The small molecule below binds the protein below.
Small molecule (SMILES): CC(C)C[C@H](NC(=O)[C@@H](NC(=O)[C@@H](N)CNC(=O)c1nnn[nH]1)C(C)C)C(=O)NC[C@](O)(CCc1ccccc1)C(=O)Nc1cccc(C(=O)O)c1

Sequence of chain 1.A:
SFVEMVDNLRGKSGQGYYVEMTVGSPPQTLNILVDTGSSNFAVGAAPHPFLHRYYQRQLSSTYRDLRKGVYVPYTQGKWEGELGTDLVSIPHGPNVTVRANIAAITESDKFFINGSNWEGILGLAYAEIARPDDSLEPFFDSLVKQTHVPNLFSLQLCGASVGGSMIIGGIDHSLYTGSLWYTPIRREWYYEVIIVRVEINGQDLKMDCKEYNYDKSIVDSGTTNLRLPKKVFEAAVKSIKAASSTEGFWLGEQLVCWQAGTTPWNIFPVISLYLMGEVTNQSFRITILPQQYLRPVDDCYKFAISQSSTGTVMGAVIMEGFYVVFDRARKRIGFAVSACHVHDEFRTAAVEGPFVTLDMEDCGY

Binding-site contacts:
Ligand atom O8 contacts residue TYR88 of chain 1.A at 2.5 Å (h-bond).
Ligand atom C5 contacts residue GLY54 of chain 1.A at 3.1 Å.
Ligand atom O7 contacts residue LYS95 of chain 1.A at 2.5 Å (salt-bridge).
Ligand atom C36 contacts residue TYR88 of chain 1.A at 3.1 Å (hydrophobic).
Ligand atom O2 contacts residue THR92 of chain 1.A at 3.1 Å (h-bond).
Ligand atom N3 contacts residue TYR218 of chain 1.A at 3.6 Å.
Ligand atom C36 contacts residue LYS95 of chain 1.A at 3.6 Å.
Ligand atom O8 contacts residue PRO90 of chain 1.A at 3.3 Å.
Ligand atom N7 contacts residue THR349 of chain 1.A at 3.2 Å (h-bond).
Ligand atom N8 contacts residue ASP248 of chain 1.A at 3.1 Å (salt-bridge).
Ligand atom O1 contacts residue ARG255 of chain 1.A at 3.4 Å (salt-bridge).
Ligand atom C11 contacts residue PRO90 of chain 1.A at 3.3 Å (hydrophobic).
Ligand atom O6 contacts residue ARG148 of chain 1.A at 3.2 Å (salt-bridge).
Ligand atom N5 contacts residue LYS244 of chain 1.A at 3.0 Å (salt-bridge).
Ligand atom C19 contacts residue ARG148 of chain 1.A at 3.6 Å.
Ligand atom O4 contacts residue ARG148 of chain 1.A at 2.7 Å (salt-bridge).
Ligand atom C10 contacts residue GLY54 of chain 1.A at 3.6 Å.
Ligand atom O7 contacts residue TYR88 of chain 1.A at 3.1 Å (h-bond).
Ligand atom C3 contacts residue PRO90 of chain 1.A at 3.4 Å (hydrophobic).
Ligand atom N8 contacts residue THR92 of chain 1.A at 3.0 Å (h-bond).
Ligand atom C18 contacts residue TYR91 of chain 1.A at 3.5 Å (hydrophobic).
Ligand atom N4 contacts residue LYS244 of chain 1.A at 3.6 Å.
Ligand atom O2 contacts residue TYR91 of chain 1.A at 3.3 Å.
Ligand atom C6 contacts residue ASP248 of chain 1.A at 3.6 Å.
Ligand atom O3 contacts residue TYR218 of chain 1.A at 2.7 Å (h-bond).
Ligand atom C6 contacts residue ILE246 of chain 1.A at 3.6 Å (hydrophobic).
Ligand atom N3 contacts residue ILE246 of chain 1.A at 3.6 Å.
Ligand atom C36 contacts residue PRO90 of chain 1.A at 3.5 Å (hydrophobic).
Ligand atom C11 contacts residue VAL89 of chain 1.A at 3.6 Å (hydrophobic).
Ligand atom C9 contacts residue SER55 of chain 1.A at 3.7 Å.
Ligand atom C4 contacts residue GLY54 of chain 1.A at 3.4 Å.
Ligand atom C6 contacts residue GLY54 of chain 1.A at 3.0 Å.
Ligand atom N2 contacts residue GLY54 of chain 1.A at 2.8 Å (h-bond).
Ligand atom N1 contacts residue PRO90 of chain 1.A at 2.9 Å (h-bond).
Ligand atom C10 contacts residue ILE146 of chain 1.A at 3.6 Å (hydrophobic).
Ligand atom N4 contacts residue TYR218 of chain 1.A at 3.4 Å (h-bond).
Ligand atom C2 contacts residue PRO90 of chain 1.A at 3.6 Å (hydrophobic).
Ligand atom C7 contacts residue THR92 of chain 1.A at 3.6 Å.
Ligand atom N6 contacts residue THR349 of chain 1.A at 3.0 Å (h-bond).
Ligand atom O1 contacts residue THR92 of chain 1.A at 2.7 Å (h-bond).